Binding-site contacts:
Ligand atom CB contacts residue LEU166 of chain 2.B at 3.5 Å (hydrophobic).
Ligand atom O3 contacts residue ALA112 of chain 2.B at 3.5 Å.
Ligand atom C contacts residue THR110 of chain 2.B at 3.4 Å.
Ligand atom O contacts residue GLY113 of chain 2.B at 3.4 Å (h-bond).
Ligand atom O contacts residue HIS115 of chain 2.B at 2.7 Å (h-bond).
Ligand atom OP4 contacts residue LYS87 of chain 2.B at 3.2 Å (salt-bridge).
Ligand atom O3 contacts residue GLN114 of chain 2.B at 3.5 Å.
Ligand atom OP1 contacts residue SER235 of chain 2.B at 3.3 Å (h-bond).
Ligand atom O contacts residue THR110 of chain 2.B at 3.5 Å (h-bond).
Ligand atom OP3 contacts residue THR190 of chain 2.B at 2.6 Å (h-bond).
Ligand atom P contacts residue LYS87 of chain 2.B at 3.6 Å.
Ligand atom OXT contacts residue GLY111 of chain 2.B at 2.8 Å (h-bond).
Ligand atom OP2 contacts residue SER235 of chain 2.B at 3.5 Å (h-bond).
Ligand atom C contacts residue GLY111 of chain 2.B at 3.5 Å.
Ligand atom OP2 contacts residue GLY234 of chain 2.B at 2.8 Å (h-bond).
Ligand atom OP2 contacts residue GLY232 of chain 2.B at 2.8 Å (h-bond).
Ligand atom C4A contacts residue LYS87 of chain 2.B at 3.4 Å.
Ligand atom OP3 contacts residue LYS87 of chain 2.B at 3.0 Å (salt-bridge).
Ligand atom C6 contacts residue GLU350 of chain 2.B at 3.6 Å.
Ligand atom OP3 contacts residue GLY234 of chain 2.B at 3.5 Å (h-bond).
Ligand atom CA contacts residue BZI1 of chain 2.G at 3.6 Å.
Ligand atom C contacts residue ALA112 of chain 2.B at 3.4 Å (hydrophobic).
Ligand atom CB contacts residue BZI1 of chain 2.G at 3.1 Å.
Ligand atom C contacts residue HIS115 of chain 2.B at 3.5 Å.
Ligand atom C6 contacts residue CYS230 of chain 2.B at 3.5 Å (hydrophobic).
Ligand atom C4A contacts residue GLY303 of chain 2.B at 3.5 Å.
Ligand atom C5A contacts residue GLY303 of chain 2.B at 3.5 Å.
Ligand atom CA contacts residue ALA112 of chain 2.B at 3.5 Å (hydrophobic).
Ligand atom OP3 contacts residue SER235 of chain 2.B at 2.8 Å (h-bond).
Ligand atom O contacts residue GLN114 of chain 2.B at 2.8 Å (h-bond).
Ligand atom N1 contacts residue SER377 of chain 2.B at 2.6 Å (h-bond).
Ligand atom OXT contacts residue THR110 of chain 2.B at 2.5 Å (h-bond).
Ligand atom OP1 contacts residue ASN236 of chain 2.B at 2.8 Å (h-bond).
Ligand atom N1 contacts residue GLU350 of chain 2.B at 3.4 Å.
Ligand atom OP1 contacts residue HIS86 of chain 2.B at 3.1 Å (h-bond).
Ligand atom P contacts residue SER235 of chain 2.B at 3.5 Å.
Ligand atom OP2 contacts residue GLY233 of chain 2.B at 2.9 Å (h-bond).
Ligand atom C6 contacts residue SER377 of chain 2.B at 3.4 Å.
Ligand atom OXT contacts residue HIS115 of chain 2.B at 3.4 Å.
Ligand atom N contacts residue LYS87 of chain 2.B at 3.5 Å.

Sequence of chain 2.B:
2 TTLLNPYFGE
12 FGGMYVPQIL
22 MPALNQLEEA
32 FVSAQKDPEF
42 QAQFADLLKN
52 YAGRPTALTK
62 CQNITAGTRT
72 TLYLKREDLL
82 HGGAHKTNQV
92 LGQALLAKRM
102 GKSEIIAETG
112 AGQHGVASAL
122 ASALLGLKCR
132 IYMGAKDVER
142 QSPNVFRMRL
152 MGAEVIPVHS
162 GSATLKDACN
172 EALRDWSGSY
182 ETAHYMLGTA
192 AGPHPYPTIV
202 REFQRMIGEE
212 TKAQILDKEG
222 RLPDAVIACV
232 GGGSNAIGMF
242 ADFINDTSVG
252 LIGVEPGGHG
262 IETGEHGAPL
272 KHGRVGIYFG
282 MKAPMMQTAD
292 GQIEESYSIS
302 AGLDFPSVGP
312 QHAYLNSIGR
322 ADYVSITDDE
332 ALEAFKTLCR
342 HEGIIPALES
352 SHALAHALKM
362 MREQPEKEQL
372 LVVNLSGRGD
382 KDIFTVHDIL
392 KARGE

A protein and the small-molecule ligand that binds it are described below.
Small molecule (SMILES): C=C(/N=C/c1c(COP(=O)(O)O)cnc(C)c1O)C(=O)O